Binding-site contacts:
Ligand atom C5 contacts residue MET144 of chain 1.E at 4.5 Å (hydrophobic).
Ligand atom C2 contacts residue THR148 of chain 1.E at 3.7 Å.
Ligand atom C1 contacts residue THR148 of chain 1.E at 3.4 Å.
Ligand atom C4 contacts residue ASN146 of chain 1.E at 4.3 Å.
Ligand atom C7 contacts residue THR148 of chain 1.E at 4.1 Å.
Ligand atom C4 contacts residue MET144 of chain 1.E at 4.0 Å (hydrophobic).
Ligand atom O7 contacts residue ASN146 of chain 1.E at 3.9 Å.
Ligand atom C8 contacts residue THR148 of chain 1.E at 4.1 Å.
Ligand atom C7 contacts residue ASN146 of chain 1.E at 3.6 Å.
Ligand atom C6 contacts residue MET144 of chain 1.E at 3.8 Å (hydrophobic).
Ligand atom C3 contacts residue THR148 of chain 1.E at 4.1 Å.
Ligand atom C5 contacts residue ASN146 of chain 1.E at 3.8 Å.
Ligand atom N2 contacts residue ASN146 of chain 1.E at 2.9 Å (h-bond).
Ligand atom C2 contacts residue ASN146 of chain 1.E at 2.5 Å.
Ligand atom O4 contacts residue MET144 of chain 1.E at 4.4 Å.
Ligand atom C3 contacts residue ASN146 of chain 1.E at 3.9 Å.
Ligand atom N2 contacts residue THR148 of chain 1.E at 3.1 Å (h-bond).
Ligand atom C8 contacts residue GLU147 of chain 1.E at 4.1 Å.
Ligand atom O5 contacts residue ASN146 of chain 1.E at 2.5 Å (h-bond).
Ligand atom C1 contacts residue ASN146 of chain 1.E at 1.5 Å.

This protein binds this small molecule.
Small molecule (SMILES): CC(=O)N[C@H]1[C@H](O[C@H]2[C@H](O)[C@@H](NC(C)=O)CO[C@@H]2CO[C@@H]2O[C@@H](C)[C@@H](O)[C@@H](O)[C@@H]2O)O[C@H](CO)[C@@H](O)[C@@H]1O

Sequence of chain 1.E:
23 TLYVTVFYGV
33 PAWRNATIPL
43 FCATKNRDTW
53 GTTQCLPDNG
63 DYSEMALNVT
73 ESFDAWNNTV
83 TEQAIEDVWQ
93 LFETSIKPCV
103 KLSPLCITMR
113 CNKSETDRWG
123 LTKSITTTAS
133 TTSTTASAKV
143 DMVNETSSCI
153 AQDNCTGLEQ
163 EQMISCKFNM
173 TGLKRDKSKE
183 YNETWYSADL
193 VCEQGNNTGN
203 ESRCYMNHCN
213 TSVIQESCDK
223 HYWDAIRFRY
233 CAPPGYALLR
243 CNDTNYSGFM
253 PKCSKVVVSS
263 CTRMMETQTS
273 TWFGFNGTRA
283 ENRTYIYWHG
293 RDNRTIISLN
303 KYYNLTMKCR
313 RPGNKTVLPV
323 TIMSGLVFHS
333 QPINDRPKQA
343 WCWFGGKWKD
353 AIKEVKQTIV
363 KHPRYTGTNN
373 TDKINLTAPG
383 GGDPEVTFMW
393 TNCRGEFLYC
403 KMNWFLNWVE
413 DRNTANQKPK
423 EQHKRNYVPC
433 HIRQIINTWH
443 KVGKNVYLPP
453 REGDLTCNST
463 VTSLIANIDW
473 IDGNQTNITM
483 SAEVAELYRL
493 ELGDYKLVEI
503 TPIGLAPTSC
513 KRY